Sequence of chain 1.S:
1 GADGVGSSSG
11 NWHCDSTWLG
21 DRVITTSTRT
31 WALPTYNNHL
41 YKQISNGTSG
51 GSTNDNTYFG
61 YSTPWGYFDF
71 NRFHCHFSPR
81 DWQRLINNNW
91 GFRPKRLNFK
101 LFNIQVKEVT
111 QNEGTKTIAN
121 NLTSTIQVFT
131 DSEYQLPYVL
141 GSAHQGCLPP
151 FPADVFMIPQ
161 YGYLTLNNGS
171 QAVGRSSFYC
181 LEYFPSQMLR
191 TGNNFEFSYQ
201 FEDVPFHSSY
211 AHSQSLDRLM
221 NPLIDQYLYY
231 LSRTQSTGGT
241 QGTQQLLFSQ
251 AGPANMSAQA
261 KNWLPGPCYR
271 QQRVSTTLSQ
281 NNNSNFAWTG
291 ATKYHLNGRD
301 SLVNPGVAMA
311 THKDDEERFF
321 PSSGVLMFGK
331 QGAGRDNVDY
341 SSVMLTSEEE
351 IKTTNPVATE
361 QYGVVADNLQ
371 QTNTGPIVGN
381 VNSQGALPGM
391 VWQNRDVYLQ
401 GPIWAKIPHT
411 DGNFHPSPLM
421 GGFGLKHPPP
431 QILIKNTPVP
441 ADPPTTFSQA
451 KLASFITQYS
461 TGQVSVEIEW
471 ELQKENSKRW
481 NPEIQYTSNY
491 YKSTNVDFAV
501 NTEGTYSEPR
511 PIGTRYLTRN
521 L

Sequence of chain 1.R:
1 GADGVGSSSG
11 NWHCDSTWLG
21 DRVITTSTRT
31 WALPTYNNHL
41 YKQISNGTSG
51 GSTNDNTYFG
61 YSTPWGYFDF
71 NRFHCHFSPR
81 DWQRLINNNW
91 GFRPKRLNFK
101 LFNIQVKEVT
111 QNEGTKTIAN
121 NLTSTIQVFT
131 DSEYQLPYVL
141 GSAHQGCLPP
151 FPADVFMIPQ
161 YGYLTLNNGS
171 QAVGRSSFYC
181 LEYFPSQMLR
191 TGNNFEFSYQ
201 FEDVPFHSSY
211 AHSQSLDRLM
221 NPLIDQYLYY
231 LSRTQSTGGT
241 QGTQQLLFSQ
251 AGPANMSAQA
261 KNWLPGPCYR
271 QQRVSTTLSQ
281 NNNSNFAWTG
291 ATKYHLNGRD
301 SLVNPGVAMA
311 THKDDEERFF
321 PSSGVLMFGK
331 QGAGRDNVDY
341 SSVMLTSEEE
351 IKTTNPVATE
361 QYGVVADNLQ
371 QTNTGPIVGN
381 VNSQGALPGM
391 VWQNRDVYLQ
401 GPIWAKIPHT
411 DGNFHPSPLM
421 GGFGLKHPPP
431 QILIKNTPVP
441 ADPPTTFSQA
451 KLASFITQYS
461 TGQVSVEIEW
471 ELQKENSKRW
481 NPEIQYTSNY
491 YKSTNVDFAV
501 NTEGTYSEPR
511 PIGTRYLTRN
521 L

Binding-site contacts:
Ligand atom N7 contacts residue HIS415 of chain 1.R at 3.0 Å (h-bond).
Ligand atom C5 contacts residue PRO205 of chain 1.R at 4.2 Å (hydrophobic).
Ligand atom N7 contacts residue PRO416 of chain 1.R at 3.7 Å.
Ligand atom N9 contacts residue PRO416 of chain 1.R at 4.3 Å.
Ligand atom N6 contacts residue SER417 of chain 1.R at 3.5 Å.
Ligand atom O4' contacts residue DC1 of chain 1.QC at 4.2 Å.
Ligand atom P contacts residue DC1 of chain 1.QC at 1.6 Å.
Ligand atom N3 contacts residue PRO205 of chain 1.R at 4.4 Å.
Ligand atom N3 contacts residue PRO416 of chain 1.R at 4.1 Å.
Ligand atom O5' contacts residue DC1 of chain 1.QC at 2.5 Å (h-bond).
Ligand atom C2 contacts residue PRO205 of chain 1.R at 4.0 Å (hydrophobic).
Ligand atom C5' contacts residue DC1 of chain 1.QC at 3.8 Å.
Ligand atom C2 contacts residue GLY424 of chain 1.R at 4.1 Å.
Ligand atom C4 contacts residue PRO416 of chain 1.R at 4.0 Å (hydrophobic).
Ligand atom N6 contacts residue ASN394 of chain 1.R at 4.3 Å.
Ligand atom OP2 contacts residue DC1 of chain 1.QC at 2.5 Å (h-bond).
Ligand atom C5 contacts residue PRO416 of chain 1.R at 3.2 Å (hydrophobic).
Ligand atom C8 contacts residue HIS415 of chain 1.R at 3.3 Å.
Ligand atom N1 contacts residue GLY424 of chain 1.R at 3.9 Å.
Ligand atom N6 contacts residue PRO205 of chain 1.R at 4.2 Å.
Ligand atom OP2 contacts residue ASP411 of chain 1.S at 4.2 Å.
Ligand atom C2 contacts residue PRO416 of chain 1.R at 4.2 Å (hydrophobic).
Ligand atom N6 contacts residue PRO416 of chain 1.R at 2.8 Å (h-bond).
Ligand atom N1 contacts residue PRO205 of chain 1.R at 4.0 Å.
Ligand atom C8 contacts residue PRO416 of chain 1.R at 4.5 Å (hydrophobic).
Ligand atom N1 contacts residue PRO416 of chain 1.R at 3.4 Å (h-bond).
Ligand atom C2' contacts residue PRO416 of chain 1.R at 4.5 Å (hydrophobic).
Ligand atom OP1 contacts residue DC1 of chain 1.QC at 2.5 Å (h-bond).
Ligand atom C6 contacts residue PRO416 of chain 1.R at 2.9 Å (hydrophobic).
Ligand atom C6 contacts residue PRO205 of chain 1.R at 3.9 Å (hydrophobic).
Ligand atom C5 contacts residue HIS415 of chain 1.R at 4.3 Å.

This protein binds this small molecule.
Small molecule (SMILES): Nc1ncnc2c1ncn2[C@H]1C[C@H](O)[C@@H](COP(=O)(O)O)O1